Sequence of chain 1.A:
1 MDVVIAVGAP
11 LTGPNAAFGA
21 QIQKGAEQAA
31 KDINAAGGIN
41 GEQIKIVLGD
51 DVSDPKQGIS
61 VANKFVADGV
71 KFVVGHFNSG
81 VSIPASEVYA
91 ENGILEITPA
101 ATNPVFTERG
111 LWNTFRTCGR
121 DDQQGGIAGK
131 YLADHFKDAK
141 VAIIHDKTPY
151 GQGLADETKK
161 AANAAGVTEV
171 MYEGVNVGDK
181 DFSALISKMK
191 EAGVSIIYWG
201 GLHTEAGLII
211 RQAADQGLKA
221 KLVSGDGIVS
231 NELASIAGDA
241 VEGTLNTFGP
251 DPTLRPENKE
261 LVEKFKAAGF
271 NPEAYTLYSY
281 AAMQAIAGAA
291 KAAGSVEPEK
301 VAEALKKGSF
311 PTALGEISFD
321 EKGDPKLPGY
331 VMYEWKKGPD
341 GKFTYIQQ

Binding-site contacts:
Ligand atom CG contacts residue PHE77 of chain 1.A at 3.5 Å (hydrophobic).
Ligand atom N contacts residue ASP226 of chain 1.A at 3.9 Å.
Ligand atom OXT contacts residue SER79 of chain 1.A at 2.6 Å (h-bond).
Ligand atom O contacts residue TYR150 of chain 1.A at 3.2 Å.
Ligand atom OXT contacts residue PHE77 of chain 1.A at 3.8 Å.
Ligand atom OXT contacts residue TYR150 of chain 1.A at 3.6 Å.
Ligand atom CD contacts residue ALA100 of chain 1.A at 3.1 Å (hydrophobic).
Ligand atom OXT contacts residue ALA100 of chain 1.A at 3.7 Å.
Ligand atom O contacts residue PHE77 of chain 1.A at 3.6 Å.
Ligand atom O contacts residue SER79 of chain 1.A at 2.8 Å (h-bond).
Ligand atom CD contacts residue TYR275 of chain 1.A at 3.2 Å (hydrophobic).
Ligand atom C contacts residue ALA100 of chain 1.A at 4.0 Å (hydrophobic).
Ligand atom C contacts residue PHE77 of chain 1.A at 3.6 Å (hydrophobic).
Ligand atom CB contacts residue PHE77 of chain 1.A at 3.4 Å (hydrophobic).
Ligand atom O contacts residue ASN78 of chain 1.A at 3.3 Å.
Ligand atom OXT contacts residue ALA101 of chain 1.A at 3.3 Å.
Ligand atom CD contacts residue THR102 of chain 1.A at 3.9 Å.
Ligand atom N contacts residue THR102 of chain 1.A at 2.9 Å (h-bond).
Ligand atom CA contacts residue PHE77 of chain 1.A at 4.0 Å (hydrophobic).
Ligand atom C contacts residue TYR150 of chain 1.A at 3.4 Å (hydrophobic).
Ligand atom N contacts residue TYR150 of chain 1.A at 3.4 Å.
Ligand atom CB contacts residue ALA100 of chain 1.A at 3.6 Å (hydrophobic).
Ligand atom OXT contacts residue THR102 of chain 1.A at 2.9 Å (h-bond).
Ligand atom CG contacts residue ALA100 of chain 1.A at 3.5 Å (hydrophobic).
Ligand atom CA contacts residue TYR150 of chain 1.A at 3.4 Å (hydrophobic).
Ligand atom C contacts residue THR102 of chain 1.A at 4.0 Å.
Ligand atom CA contacts residue THR102 of chain 1.A at 3.8 Å.
Ligand atom C contacts residue ALA101 of chain 1.A at 4.1 Å (hydrophobic).
Ligand atom CG contacts residue TYR275 of chain 1.A at 3.6 Å (hydrophobic).
Ligand atom CB contacts residue LEU202 of chain 1.A at 4.1 Å (hydrophobic).
Ligand atom C contacts residue ASN78 of chain 1.A at 4.1 Å.
Ligand atom CG contacts residue GLY227 of chain 1.A at 4.1 Å.
Ligand atom N contacts residue ALA100 of chain 1.A at 2.8 Å (h-bond).
Ligand atom CA contacts residue ALA100 of chain 1.A at 3.6 Å (hydrophobic).
Ligand atom OXT contacts residue ASN103 of chain 1.A at 4.1 Å.
Ligand atom CG contacts residue ASP226 of chain 1.A at 3.6 Å.
Ligand atom CD contacts residue TYR150 of chain 1.A at 4.1 Å (hydrophobic).
Ligand atom CD contacts residue GLY227 of chain 1.A at 4.2 Å.
Ligand atom C contacts residue SER79 of chain 1.A at 3.5 Å.
Ligand atom CD contacts residue ASP226 of chain 1.A at 3.3 Å.

A protein and the small-molecule ligand that binds it are described below.
Small molecule (SMILES): O=C(O)[C@@H]1CCCN1